Binding-site contacts:
Ligand atom C8 contacts residue ARG125 of chain 1.A at 3.6 Å.
Ligand atom C26 contacts residue LYS506 of chain 1.A at 3.5 Å.
Ligand atom C20 contacts residue GLU263 of chain 1.A at 3.4 Å.
Ligand atom C21 contacts residue THR267 of chain 1.A at 3.6 Å.
Ligand atom C9 contacts residue THR232 of chain 1.A at 3.5 Å.
Ligand atom N27 contacts residue ARG125 of chain 1.A at 3.4 Å (salt-bridge).
Ligand atom C17 contacts residue THR232 of chain 1.A at 3.4 Å.
Ligand atom C8 contacts residue THR232 of chain 1.A at 3.4 Å.
Ligand atom C21 contacts residue PHE127 of chain 1.A at 3.6 Å (hydrophobic).
Ligand atom N22 contacts residue THR267 of chain 1.A at 3.7 Å.
Ligand atom C20 contacts residue THR122 of chain 1.A at 3.6 Å.
Ligand atom C1 contacts residue LEU268 of chain 1.A at 3.5 Å (hydrophobic).
Ligand atom C5 contacts residue THR267 of chain 1.A at 3.4 Å.
Ligand atom C29 contacts residue ARG125 of chain 1.A at 3.6 Å.
Ligand atom N7 contacts residue ARG125 of chain 1.A at 3.5 Å (salt-bridge).
Ligand atom C24 contacts residue ARG125 of chain 1.A at 3.5 Å.
Ligand atom N22 contacts residue PHE127 of chain 1.A at 2.8 Å (h-bond).
Ligand atom N10 contacts residue THR233 of chain 1.A at 3.6 Å.
Ligand atom N10 contacts residue THR267 of chain 1.A at 3.7 Å.
Ligand atom N3 contacts residue ARG125 of chain 1.A at 2.9 Å (salt-bridge).
Ligand atom C6 contacts residue THR267 of chain 1.A at 3.6 Å.
Ligand atom C23 contacts residue THR122 of chain 1.A at 3.1 Å.
Ligand atom C1 contacts residue PRO505 of chain 1.A at 3.4 Å (hydrophobic).
Ligand atom C21 contacts residue THR122 of chain 1.A at 3.3 Å.
Ligand atom N12 contacts residue THR232 of chain 1.A at 3.2 Å (h-bond).
Ligand atom C26 contacts residue ASP503 of chain 1.A at 3.6 Å.
Ligand atom N27 contacts residue LYS506 of chain 1.A at 3.3 Å.
Ligand atom N22 contacts residue THR122 of chain 1.A at 2.7 Å (h-bond).
Ligand atom C16 contacts residue PHE127 of chain 1.A at 3.1 Å (hydrophobic).
Ligand atom C14 contacts residue THR267 of chain 1.A at 3.8 Å.
Ligand atom C28 contacts residue LYS506 of chain 1.A at 3.8 Å.
Ligand atom C26 contacts residue ARG125 of chain 1.A at 3.5 Å.
Ligand atom C15 contacts residue PHE127 of chain 1.A at 3.8 Å (hydrophobic).
Ligand atom N22 contacts residue GLU124 of chain 1.A at 2.8 Å (salt-bridge).
Ligand atom C4 contacts residue ARG125 of chain 1.A at 3.7 Å.
Ligand atom C26 contacts residue ASN231 of chain 1.A at 3.7 Å.
Ligand atom C6 contacts residue GLU264 of chain 1.A at 3.3 Å.
Ligand atom O19 contacts residue GLU263 of chain 1.A at 3.6 Å.
Ligand atom C28 contacts residue ARG125 of chain 1.A at 3.5 Å.
Ligand atom C5 contacts residue THR233 of chain 1.A at 3.6 Å.

Sequence of chain 1.A:
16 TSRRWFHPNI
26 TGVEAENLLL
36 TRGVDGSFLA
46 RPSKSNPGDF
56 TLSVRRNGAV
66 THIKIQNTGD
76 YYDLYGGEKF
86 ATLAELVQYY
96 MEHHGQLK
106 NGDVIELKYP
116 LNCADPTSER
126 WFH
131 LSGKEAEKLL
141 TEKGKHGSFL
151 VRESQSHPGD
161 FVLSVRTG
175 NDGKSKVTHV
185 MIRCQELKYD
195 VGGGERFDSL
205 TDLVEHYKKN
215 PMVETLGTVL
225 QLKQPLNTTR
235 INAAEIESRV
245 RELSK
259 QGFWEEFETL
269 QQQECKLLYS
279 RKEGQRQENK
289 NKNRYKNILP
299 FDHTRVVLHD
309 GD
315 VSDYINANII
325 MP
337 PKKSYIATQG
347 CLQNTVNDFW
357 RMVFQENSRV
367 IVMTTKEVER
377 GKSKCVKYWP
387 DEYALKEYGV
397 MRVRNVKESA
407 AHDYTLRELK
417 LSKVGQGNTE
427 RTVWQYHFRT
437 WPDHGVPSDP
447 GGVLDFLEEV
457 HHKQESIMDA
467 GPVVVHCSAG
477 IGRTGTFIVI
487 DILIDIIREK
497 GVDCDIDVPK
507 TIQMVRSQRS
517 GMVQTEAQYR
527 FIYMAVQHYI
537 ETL

The protein below binds the small molecule below.
Small molecule (SMILES): C[C@@H]1OCC2(CCN(c3cnc4nc(Sc5ccnc(N)c5Cl)ccc4n3)CC2)[C@@H]1N